Sequence of chain 1.B:
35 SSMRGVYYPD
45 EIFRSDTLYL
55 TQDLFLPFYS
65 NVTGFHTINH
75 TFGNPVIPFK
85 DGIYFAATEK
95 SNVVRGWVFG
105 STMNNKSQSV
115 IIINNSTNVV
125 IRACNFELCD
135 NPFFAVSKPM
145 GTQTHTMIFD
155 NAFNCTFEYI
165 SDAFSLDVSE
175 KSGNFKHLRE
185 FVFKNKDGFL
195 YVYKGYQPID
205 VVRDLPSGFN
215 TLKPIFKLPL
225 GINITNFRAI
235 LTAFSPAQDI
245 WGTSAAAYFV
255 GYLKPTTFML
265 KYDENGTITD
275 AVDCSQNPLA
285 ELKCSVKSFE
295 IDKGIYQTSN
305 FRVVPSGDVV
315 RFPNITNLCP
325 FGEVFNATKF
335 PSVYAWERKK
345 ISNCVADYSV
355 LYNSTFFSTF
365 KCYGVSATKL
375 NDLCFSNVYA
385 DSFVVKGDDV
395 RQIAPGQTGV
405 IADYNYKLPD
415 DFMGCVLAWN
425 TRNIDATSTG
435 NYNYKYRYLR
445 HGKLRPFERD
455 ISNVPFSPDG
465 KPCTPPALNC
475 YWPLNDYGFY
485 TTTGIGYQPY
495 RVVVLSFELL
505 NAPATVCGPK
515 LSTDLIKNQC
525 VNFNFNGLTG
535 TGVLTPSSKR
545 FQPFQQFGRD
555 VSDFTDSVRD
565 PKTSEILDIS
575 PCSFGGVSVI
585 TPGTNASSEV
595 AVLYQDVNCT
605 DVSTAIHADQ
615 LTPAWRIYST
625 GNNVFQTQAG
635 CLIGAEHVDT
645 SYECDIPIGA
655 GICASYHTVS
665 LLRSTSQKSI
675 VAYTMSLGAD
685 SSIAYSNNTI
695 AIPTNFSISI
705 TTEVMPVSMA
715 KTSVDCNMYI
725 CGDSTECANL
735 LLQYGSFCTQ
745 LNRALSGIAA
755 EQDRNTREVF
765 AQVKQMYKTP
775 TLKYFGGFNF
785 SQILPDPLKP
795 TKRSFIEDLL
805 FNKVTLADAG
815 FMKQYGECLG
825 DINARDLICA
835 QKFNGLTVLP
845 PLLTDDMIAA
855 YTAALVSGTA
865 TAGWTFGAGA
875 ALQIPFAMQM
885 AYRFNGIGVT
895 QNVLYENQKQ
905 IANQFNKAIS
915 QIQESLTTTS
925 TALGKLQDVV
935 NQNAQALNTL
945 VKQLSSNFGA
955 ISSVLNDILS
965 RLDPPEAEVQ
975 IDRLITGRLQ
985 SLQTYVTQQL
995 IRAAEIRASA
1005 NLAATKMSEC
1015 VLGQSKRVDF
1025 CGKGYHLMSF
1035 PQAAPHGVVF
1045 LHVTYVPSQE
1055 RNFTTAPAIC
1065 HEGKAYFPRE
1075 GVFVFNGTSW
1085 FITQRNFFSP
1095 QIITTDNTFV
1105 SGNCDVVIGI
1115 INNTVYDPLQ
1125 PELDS

Binding-site contacts:
Ligand atom C4 contacts residue ASN699 of chain 1.B at 4.2 Å.
Ligand atom C2 contacts residue GLN904 of chain 1.B at 4.0 Å.
Ligand atom O5 contacts residue GLN1053 of chain 1.B at 3.7 Å.
Ligand atom C2 contacts residue GLN1053 of chain 1.B at 4.4 Å.
Ligand atom N2 contacts residue ASN699 of chain 1.B at 3.1 Å (h-bond).
Ligand atom O3 contacts residue GLN904 of chain 1.B at 4.0 Å.
Ligand atom C7 contacts residue ASN699 of chain 1.B at 3.5 Å.
Ligand atom N2 contacts residue GLN904 of chain 1.B at 3.4 Å (h-bond).
Ligand atom C8 contacts residue ASN699 of chain 1.B at 4.4 Å.
Ligand atom C7 contacts residue GLN904 of chain 1.B at 4.4 Å.
Ligand atom C3 contacts residue GLN904 of chain 1.B at 3.7 Å.
Ligand atom C3 contacts residue ASN699 of chain 1.B at 3.8 Å.
Ligand atom C5 contacts residue ASN699 of chain 1.B at 3.7 Å.
Ligand atom O7 contacts residue THR698 of chain 1.B at 4.3 Å.
Ligand atom C1 contacts residue ASN699 of chain 1.B at 1.4 Å.
Ligand atom O5 contacts residue ASN699 of chain 1.B at 2.3 Å (h-bond).
Ligand atom C1 contacts residue GLN904 of chain 1.B at 4.4 Å.
Ligand atom C1 contacts residue GLN1053 of chain 1.B at 3.8 Å.
Ligand atom C8 contacts residue GLN904 of chain 1.B at 4.4 Å.
Ligand atom O7 contacts residue ASN699 of chain 1.B at 3.4 Å (h-bond).
Ligand atom C2 contacts residue ASN699 of chain 1.B at 2.5 Å.

This small molecule binds to this protein.
Small molecule (SMILES): CC(=O)N[C@@H]1[C@@H](O)[C@H](O)[C@@H](CO)O[C@H]1O